Binding-site contacts:
Ligand atom C7 contacts residue SER401 of chain 1.A at 4.2 Å.
Ligand atom C3 contacts residue ASN527 of chain 1.A at 3.8 Å.
Ligand atom O6 contacts residue SER401 of chain 1.A at 2.7 Å (h-bond).
Ligand atom C1 contacts residue ASN527 of chain 1.A at 1.4 Å.
Ligand atom O5 contacts residue ASN527 of chain 1.A at 2.4 Å (h-bond).
Ligand atom C2 contacts residue ASN527 of chain 1.A at 2.5 Å.
Ligand atom C7 contacts residue ASN527 of chain 1.A at 3.4 Å.
Ligand atom C8 contacts residue ASN527 of chain 1.A at 4.4 Å.
Ligand atom C3 contacts residue SER401 of chain 1.A at 4.3 Å.
Ligand atom N2 contacts residue SER401 of chain 1.A at 3.4 Å (h-bond).
Ligand atom O6 contacts residue ILE402 of chain 1.A at 4.3 Å.
Ligand atom N2 contacts residue ASN527 of chain 1.A at 2.9 Å (h-bond).
Ligand atom C5 contacts residue SER401 of chain 1.A at 4.4 Å.
Ligand atom C5 contacts residue ASN527 of chain 1.A at 3.6 Å.
Ligand atom O7 contacts residue ASN527 of chain 1.A at 3.5 Å (h-bond).
Ligand atom C2 contacts residue SER401 of chain 1.A at 4.2 Å.
Ligand atom C6 contacts residue SER401 of chain 1.A at 3.3 Å.
Ligand atom C1 contacts residue SER401 of chain 1.A at 4.4 Å.
Ligand atom C4 contacts residue ASN527 of chain 1.A at 4.3 Å.
Ligand atom C8 contacts residue SER401 of chain 1.A at 3.6 Å.

A small-molecule ligand and the protein it binds are described below.
Small molecule (SMILES): CC(=O)N[C@H]1[C@H](O[C@H]2[C@H](O)[C@@H](NC(C)=O)CO[C@@H]2CO)O[C@H](CO)[C@@H](O)[C@@H]1O

Sequence of chain 1.A:
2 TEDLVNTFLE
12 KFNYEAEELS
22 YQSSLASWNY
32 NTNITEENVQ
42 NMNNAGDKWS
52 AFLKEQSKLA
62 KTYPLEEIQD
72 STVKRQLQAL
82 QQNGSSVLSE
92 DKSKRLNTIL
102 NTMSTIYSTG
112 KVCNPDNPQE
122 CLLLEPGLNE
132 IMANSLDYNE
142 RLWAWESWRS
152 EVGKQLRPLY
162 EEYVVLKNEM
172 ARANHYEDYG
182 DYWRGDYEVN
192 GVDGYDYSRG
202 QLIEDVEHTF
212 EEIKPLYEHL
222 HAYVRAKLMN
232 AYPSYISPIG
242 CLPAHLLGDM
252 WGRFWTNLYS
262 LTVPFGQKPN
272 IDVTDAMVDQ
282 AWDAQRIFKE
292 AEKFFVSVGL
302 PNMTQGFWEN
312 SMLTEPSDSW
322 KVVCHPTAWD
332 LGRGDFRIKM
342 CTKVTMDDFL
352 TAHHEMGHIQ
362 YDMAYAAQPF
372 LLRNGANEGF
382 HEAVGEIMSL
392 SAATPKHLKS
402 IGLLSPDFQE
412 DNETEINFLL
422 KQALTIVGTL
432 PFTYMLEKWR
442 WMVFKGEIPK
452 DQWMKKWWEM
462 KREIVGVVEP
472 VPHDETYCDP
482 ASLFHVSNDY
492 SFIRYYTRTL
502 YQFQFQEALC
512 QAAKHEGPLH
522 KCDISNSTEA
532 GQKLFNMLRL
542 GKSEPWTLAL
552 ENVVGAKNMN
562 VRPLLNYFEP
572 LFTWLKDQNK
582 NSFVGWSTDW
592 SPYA